Sequence of chain 1.J:
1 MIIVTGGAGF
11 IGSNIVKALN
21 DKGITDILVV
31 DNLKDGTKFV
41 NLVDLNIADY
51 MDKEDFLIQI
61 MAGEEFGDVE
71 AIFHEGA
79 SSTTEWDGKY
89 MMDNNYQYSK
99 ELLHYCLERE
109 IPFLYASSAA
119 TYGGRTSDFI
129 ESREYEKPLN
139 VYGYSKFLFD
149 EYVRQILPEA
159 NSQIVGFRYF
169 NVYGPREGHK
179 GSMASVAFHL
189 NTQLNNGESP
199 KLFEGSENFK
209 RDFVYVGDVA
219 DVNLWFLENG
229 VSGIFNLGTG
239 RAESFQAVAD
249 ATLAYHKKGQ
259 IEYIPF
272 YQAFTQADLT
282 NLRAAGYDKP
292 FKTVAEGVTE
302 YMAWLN

This protein binds this small molecule.
Small molecule (SMILES): Nc1ncnc2c1ncn2[C@@H]1O[C@H](CO[P](=O)(O)O[P](=O)(O)O[C@H]2O[C@H](CO)[C@@H](O)[C@H](O)[C@H]2O)[C@@H](O)[C@H]1O

Binding-site contacts:
Ligand atom C2D contacts residue VAL184 of chain 1.J at 3.8 Å (hydrophobic).
Ligand atom N3 contacts residue PHE201 of chain 1.J at 3.9 Å.
Ligand atom O1A contacts residue ARG209 of chain 1.J at 2.9 Å (salt-bridge).
Ligand atom N6 contacts residue SER204 of chain 1.J at 3.1 Å (h-bond).
Ligand atom N9 contacts residue PHE201 of chain 1.J at 3.9 Å.
Ligand atom N6 contacts residue PHE207 of chain 1.J at 4.0 Å.
Ligand atom C4 contacts residue VAL184 of chain 1.J at 3.7 Å (hydrophobic).
Ligand atom O3D contacts residue SER180 of chain 1.J at 3.3 Å (h-bond).
Ligand atom N6 contacts residue PHE243 of chain 1.J at 3.4 Å.
Ligand atom C5 contacts residue TYR272 of chain 1.J at 3.8 Å (hydrophobic).
Ligand atom N6 contacts residue TYR272 of chain 1.J at 3.5 Å (h-bond).
Ligand atom C4 contacts residue PHE201 of chain 1.J at 3.6 Å (hydrophobic).
Ligand atom O2D contacts residue SER180 of chain 1.J at 3.4 Å (h-bond).
Ligand atom C8 contacts residue PHE243 of chain 1.J at 4.0 Å (hydrophobic).
Ligand atom N1 contacts residue PHE201 of chain 1.J at 3.3 Å (h-bond).
Ligand atom O2B contacts residue ASN169 of chain 1.J at 3.2 Å (h-bond).
Ligand atom O3B contacts residue ARG209 of chain 1.J at 3.6 Å (salt-bridge).
Ligand atom N9 contacts residue VAL184 of chain 1.J at 3.8 Å.
Ligand atom O3B contacts residue ASN169 of chain 1.J at 4.0 Å.
Ligand atom C5 contacts residue VAL184 of chain 1.J at 4.0 Å (hydrophobic).
Ligand atom N6 contacts residue PHE201 of chain 1.J at 3.6 Å.
Ligand atom C6 contacts residue PHE243 of chain 1.J at 3.9 Å (hydrophobic).
Ligand atom N7 contacts residue PHE201 of chain 1.J at 3.5 Å.
Ligand atom N1 contacts residue LEU200 of chain 1.J at 3.5 Å.
Ligand atom C6 contacts residue PHE201 of chain 1.J at 3.5 Å (hydrophobic).
Ligand atom C2 contacts residue PHE201 of chain 1.J at 3.9 Å (hydrophobic).
Ligand atom C5 contacts residue PHE201 of chain 1.J at 3.4 Å (hydrophobic).
Ligand atom C2 contacts residue LEU200 of chain 1.J at 3.8 Å (hydrophobic).
Ligand atom O2D contacts residue ALA182 of chain 1.J at 3.2 Å (h-bond).
Ligand atom PB contacts residue ARG209 of chain 1.J at 3.9 Å.
Ligand atom O2B contacts residue ARG209 of chain 1.J at 3.0 Å (salt-bridge).
Ligand atom N7 contacts residue TYR272 of chain 1.J at 3.0 Å (h-bond).
Ligand atom N3 contacts residue VAL184 of chain 1.J at 3.9 Å.
Ligand atom C5 contacts residue PHE243 of chain 1.J at 3.8 Å (hydrophobic).
Ligand atom C8 contacts residue PHE201 of chain 1.J at 3.9 Å (hydrophobic).
Ligand atom N7 contacts residue PHE243 of chain 1.J at 3.4 Å.
Ligand atom O2D contacts residue HIS187 of chain 1.J at 3.4 Å.
Ligand atom C8 contacts residue TYR272 of chain 1.J at 3.8 Å (hydrophobic).
Ligand atom O2D contacts residue VAL184 of chain 1.J at 4.0 Å.
Ligand atom O1A contacts residue TYR272 of chain 1.J at 3.8 Å.